The protein below binds the small molecule below.
Small molecule (SMILES): CC[C@@H]1C(=O)N(C)c2cnc(Nc3ccc(C(=O)NC4CCN(C)CC4)cc3OC)nc2N1C1CCCC1

Sequence of chain 1.B:
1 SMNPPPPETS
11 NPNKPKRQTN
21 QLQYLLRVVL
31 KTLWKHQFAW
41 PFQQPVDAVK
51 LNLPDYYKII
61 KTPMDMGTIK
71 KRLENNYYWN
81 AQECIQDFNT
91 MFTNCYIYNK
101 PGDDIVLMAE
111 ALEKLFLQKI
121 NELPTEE

Binding-site contacts:
Ligand atom C20 contacts residue LEU51 of chain 1.B at 3.8 Å (hydrophobic).
Ligand atom N5 contacts residue TRP40 of chain 1.B at 3.9 Å.
Ligand atom C5 contacts residue ILE105 of chain 1.B at 3.9 Å (hydrophobic).
Ligand atom C4 contacts residue PRO41 of chain 1.B at 3.0 Å (hydrophobic).
Ligand atom C17 contacts residue TRP40 of chain 1.B at 4.0 Å (hydrophobic).
Ligand atom C10 contacts residue TYR56 of chain 1.B at 3.8 Å (hydrophobic).
Ligand atom C6 contacts residue ASN99 of chain 1.B at 3.8 Å.
Ligand atom C10 contacts residue VAL46 of chain 1.B at 3.7 Å (hydrophobic).
Ligand atom N3 contacts residue ILE105 of chain 1.B at 4.0 Å.
Ligand atom C9 contacts residue LEU53 of chain 1.B at 4.0 Å (hydrophobic).
Ligand atom C6 contacts residue ILE105 of chain 1.B at 3.7 Å (hydrophobic).
Ligand atom C7 contacts residue LEU51 of chain 1.B at 3.6 Å (hydrophobic).
Ligand atom O1 contacts residue ILE105 of chain 1.B at 4.0 Å.
Ligand atom O1 contacts residue CYS95 of chain 1.B at 3.9 Å.
Ligand atom C9 contacts residue TYR98 of chain 1.B at 3.8 Å (hydrophobic).
Ligand atom N5 contacts residue LEU51 of chain 1.B at 4.0 Å.
Ligand atom C17 contacts residue LEU51 of chain 1.B at 4.0 Å (hydrophobic).
Ligand atom C20 contacts residue TRP40 of chain 1.B at 4.0 Å (hydrophobic).
Ligand atom C7 contacts residue TRP40 of chain 1.B at 3.7 Å (hydrophobic).
Ligand atom C15 contacts residue ASN99 of chain 1.B at 3.8 Å.
Ligand atom N4 contacts residue VAL46 of chain 1.B at 4.0 Å.
Ligand atom C31 contacts residue TRP40 of chain 1.B at 4.0 Å (hydrophobic).
Ligand atom C12 contacts residue LEU53 of chain 1.B at 4.0 Å (hydrophobic).
Ligand atom C4 contacts residue VAL46 of chain 1.B at 3.8 Å (hydrophobic).
Ligand atom C2 contacts residue ILE105 of chain 1.B at 3.9 Å (hydrophobic).
Ligand atom C10 contacts residue LEU53 of chain 1.B at 3.6 Å (hydrophobic).
Ligand atom O1 contacts residue ASN99 of chain 1.B at 2.9 Å (h-bond).
Ligand atom N1 contacts residue PRO41 of chain 1.B at 3.1 Å (h-bond).
Ligand atom C16 contacts residue LEU51 of chain 1.B at 3.7 Å (hydrophobic).
Ligand atom C5 contacts residue ASN99 of chain 1.B at 3.8 Å.
Ligand atom N4 contacts residue ILE105 of chain 1.B at 4.0 Å.
Ligand atom C16 contacts residue TRP40 of chain 1.B at 3.5 Å (hydrophobic).
Ligand atom C15 contacts residue ILE105 of chain 1.B at 3.9 Å (hydrophobic).
Ligand atom C11 contacts residue PHE42 of chain 1.B at 3.7 Å (hydrophobic).
Ligand atom C11 contacts residue VAL46 of chain 1.B at 3.9 Å (hydrophobic).
Ligand atom O3 contacts residue TRP40 of chain 1.B at 3.6 Å.
Ligand atom C1 contacts residue PRO41 of chain 1.B at 3.9 Å (hydrophobic).
Ligand atom N2 contacts residue LEU51 of chain 1.B at 3.9 Å.
Ligand atom C9 contacts residue ASN99 of chain 1.B at 4.0 Å.
Ligand atom C1 contacts residue LEU51 of chain 1.B at 3.9 Å (hydrophobic).